Sequence of chain 1.B:
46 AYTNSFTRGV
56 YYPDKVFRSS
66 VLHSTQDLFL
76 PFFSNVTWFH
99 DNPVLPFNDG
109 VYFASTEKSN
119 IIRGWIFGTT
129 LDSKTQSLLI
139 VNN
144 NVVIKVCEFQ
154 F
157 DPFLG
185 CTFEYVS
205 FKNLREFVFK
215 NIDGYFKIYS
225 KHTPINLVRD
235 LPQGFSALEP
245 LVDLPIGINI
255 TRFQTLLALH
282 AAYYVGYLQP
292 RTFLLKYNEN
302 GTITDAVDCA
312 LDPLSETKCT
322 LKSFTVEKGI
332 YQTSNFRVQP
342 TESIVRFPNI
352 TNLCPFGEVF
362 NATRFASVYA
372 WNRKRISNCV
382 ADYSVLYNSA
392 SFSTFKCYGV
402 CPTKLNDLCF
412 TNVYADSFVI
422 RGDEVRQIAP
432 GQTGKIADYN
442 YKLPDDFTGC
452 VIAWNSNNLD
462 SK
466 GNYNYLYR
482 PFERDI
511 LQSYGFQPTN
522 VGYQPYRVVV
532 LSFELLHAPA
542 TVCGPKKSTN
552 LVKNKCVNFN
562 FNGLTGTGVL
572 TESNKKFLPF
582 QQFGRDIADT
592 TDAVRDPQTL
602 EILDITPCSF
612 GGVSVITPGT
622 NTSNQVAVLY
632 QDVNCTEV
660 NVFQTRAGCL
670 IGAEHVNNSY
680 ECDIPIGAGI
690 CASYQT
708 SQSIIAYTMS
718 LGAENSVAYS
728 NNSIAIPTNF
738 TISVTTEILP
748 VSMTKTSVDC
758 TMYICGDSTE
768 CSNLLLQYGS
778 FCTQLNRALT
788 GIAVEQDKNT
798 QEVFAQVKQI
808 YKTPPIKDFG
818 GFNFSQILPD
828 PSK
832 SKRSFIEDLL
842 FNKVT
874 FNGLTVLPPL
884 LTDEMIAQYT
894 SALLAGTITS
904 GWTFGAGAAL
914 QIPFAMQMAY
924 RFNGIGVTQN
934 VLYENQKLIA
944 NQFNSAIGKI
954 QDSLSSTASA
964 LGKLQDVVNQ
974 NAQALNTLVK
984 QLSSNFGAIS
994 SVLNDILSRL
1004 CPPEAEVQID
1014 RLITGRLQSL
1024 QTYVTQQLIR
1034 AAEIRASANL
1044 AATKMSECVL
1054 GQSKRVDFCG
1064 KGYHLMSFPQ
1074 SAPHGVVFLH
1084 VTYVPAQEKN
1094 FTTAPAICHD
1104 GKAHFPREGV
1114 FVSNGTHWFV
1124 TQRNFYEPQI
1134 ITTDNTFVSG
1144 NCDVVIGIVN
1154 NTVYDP

A protein and the small-molecule ligand that binds it are described below.
Small molecule (SMILES): CC(=O)N[C@H]1[C@H](O[C@H]2[C@H](O)[C@@H](NC(C)=O)CO[C@@H]2CO)O[C@H](CO)[C@@H](O)[C@@H]1O

Binding-site contacts:
Ligand atom C1 contacts residue ASN820 of chain 1.B at 1.5 Å.
Ligand atom O5 contacts residue SER822 of chain 1.B at 4.0 Å.
Ligand atom C1 contacts residue SER822 of chain 1.B at 3.5 Å.
Ligand atom C5 contacts residue SER822 of chain 1.B at 4.2 Å.
Ligand atom C8 contacts residue ASN820 of chain 1.B at 4.4 Å.
Ligand atom C4 contacts residue ASN820 of chain 1.B at 4.3 Å.
Ligand atom C6 contacts residue GLN823 of chain 1.B at 4.2 Å.
Ligand atom C5 contacts residue GLN823 of chain 1.B at 4.1 Å.
Ligand atom N2 contacts residue ASN820 of chain 1.B at 3.0 Å (h-bond).
Ligand atom O7 contacts residue ASN820 of chain 1.B at 3.1 Å (h-bond).
Ligand atom C2 contacts residue ASN820 of chain 1.B at 2.5 Å.
Ligand atom C3 contacts residue ASN820 of chain 1.B at 3.9 Å.
Ligand atom C7 contacts residue ASN820 of chain 1.B at 3.2 Å.
Ligand atom C5 contacts residue ASN820 of chain 1.B at 3.8 Å.
Ligand atom O5 contacts residue ASN820 of chain 1.B at 2.4 Å (h-bond).
Ligand atom O6 contacts residue GLN823 of chain 1.B at 3.3 Å (h-bond).